Binding-site contacts:
Ligand atom NXT contacts residue GLN310 of chain 1.B at 3.8 Å.
Ligand atom CD2 contacts residue GLU114 of chain 1.B at 4.1 Å.
Ligand atom O contacts residue ALA59 of chain 1.B at 3.3 Å.
Ligand atom CE2 contacts residue PHE113 of chain 1.B at 3.6 Å (hydrophobic).
Ligand atom NXT contacts residue PHE282 of chain 1.B at 3.6 Å.
Ligand atom O contacts residue GLN310 of chain 1.B at 2.7 Å (h-bond).
Ligand atom CA contacts residue GLU114 of chain 1.B at 3.3 Å.
Ligand atom CA contacts residue GLN310 of chain 1.B at 3.2 Å.
Ligand atom N contacts residue SER60 of chain 1.B at 3.2 Å (h-bond).
Ligand atom CG contacts residue GLN310 of chain 1.B at 4.1 Å.
Ligand atom CB contacts residue ALA59 of chain 1.B at 4.0 Å (hydrophobic).
Ligand atom CE1 contacts residue GLU114 of chain 1.B at 4.1 Å.
Ligand atom CA contacts residue SER60 of chain 1.B at 3.3 Å.
Ligand atom C contacts residue GLN310 of chain 1.B at 3.2 Å.
Ligand atom O contacts residue GLY309 of chain 1.B at 3.4 Å.
Ligand atom CB contacts residue SER60 of chain 1.B at 3.3 Å.
Ligand atom CB contacts residue GLU114 of chain 1.B at 4.2 Å.
Ligand atom CZ contacts residue PHE234 of chain 1.B at 3.8 Å (hydrophobic).
Ligand atom CZ contacts residue ALA239 of chain 1.B at 3.7 Å (hydrophobic).
Ligand atom CZ contacts residue PHE113 of chain 1.B at 4.0 Å (hydrophobic).
Ligand atom CZ contacts residue GLU114 of chain 1.B at 3.8 Å.
Ligand atom N contacts residue TYR149 of chain 1.B at 3.8 Å.
Ligand atom N contacts residue GLU114 of chain 1.B at 3.1 Å (salt-bridge).
Ligand atom NXT contacts residue TYR149 of chain 1.B at 4.2 Å.
Ligand atom CE1 contacts residue ALA239 of chain 1.B at 4.1 Å (hydrophobic).
Ligand atom C contacts residue SER60 of chain 1.B at 3.0 Å.
Ligand atom O contacts residue SER60 of chain 1.B at 3.0 Å (h-bond).
Ligand atom CE2 contacts residue GLU114 of chain 1.B at 4.0 Å.
Ligand atom CD1 contacts residue GLN310 of chain 1.B at 3.8 Å.
Ligand atom N contacts residue ASN151 of chain 1.B at 3.1 Å (h-bond).
Ligand atom CE1 contacts residue PHE234 of chain 1.B at 3.5 Å (hydrophobic).
Ligand atom N contacts residue LYS63 of chain 1.B at 4.1 Å.
Ligand atom CB contacts residue GLN310 of chain 1.B at 3.5 Å.
Ligand atom CG contacts residue GLU114 of chain 1.B at 3.7 Å.
Ligand atom CD2 contacts residue ALA239 of chain 1.B at 4.2 Å (hydrophobic).
Ligand atom NXT contacts residue SER60 of chain 1.B at 3.5 Å (h-bond).
Ligand atom NXT contacts residue LEU308 of chain 1.B at 3.8 Å.
Ligand atom CE2 contacts residue ALA239 of chain 1.B at 3.8 Å (hydrophobic).
Ligand atom CD2 contacts residue ASN151 of chain 1.B at 3.6 Å.
Ligand atom CD1 contacts residue GLU114 of chain 1.B at 3.7 Å.

The small molecule below binds the protein below.
Small molecule (SMILES): NC(=O)[C@@H](N)Cc1ccccc1

Sequence of chain 1.B:
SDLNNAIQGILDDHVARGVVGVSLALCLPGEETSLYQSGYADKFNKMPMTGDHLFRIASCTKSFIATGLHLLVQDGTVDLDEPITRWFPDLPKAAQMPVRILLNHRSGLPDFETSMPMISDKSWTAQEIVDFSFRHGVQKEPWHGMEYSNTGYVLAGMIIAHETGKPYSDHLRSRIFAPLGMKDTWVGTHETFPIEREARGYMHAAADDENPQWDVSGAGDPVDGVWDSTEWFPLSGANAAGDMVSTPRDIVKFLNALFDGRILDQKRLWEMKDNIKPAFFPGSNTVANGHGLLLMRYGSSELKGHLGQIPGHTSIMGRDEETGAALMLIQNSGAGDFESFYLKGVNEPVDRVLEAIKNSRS